This small molecule binds to this protein.
Small molecule (SMILES): C=C1C[C@]23C[C@@]1(O)CC[C@H]2[C@@]12C=C[C@H](O)[C@@](C)(C(=O)O1)[C@H]2[C@@H]3C(=O)O

Binding-site contacts:
Ligand atom C18 contacts residue TYR133 of chain 1.E at 3.4 Å (hydrophobic).
Ligand atom C2 contacts residue PHE26 of chain 1.E at 3.9 Å (hydrophobic).
Ligand atom C16 contacts residue ARG250 of chain 1.E at 3.5 Å.
Ligand atom C17 contacts residue ARG34 of chain 1.E at 3.5 Å.
Ligand atom O71 contacts residue SER197 of chain 1.E at 3.3 Å (h-bond).
Ligand atom C4 contacts residue TYR133 of chain 1.E at 4.0 Å (hydrophobic).
Ligand atom C14 contacts residue ARG250 of chain 1.E at 4.0 Å.
Ligand atom C17 contacts residue ASP249 of chain 1.E at 3.6 Å.
Ligand atom O71 contacts residue SER122 of chain 1.E at 2.8 Å (h-bond).
Ligand atom C1 contacts residue PHE26 of chain 1.E at 3.5 Å (hydrophobic).
Ligand atom O31 contacts residue TYR133 of chain 1.E at 2.7 Å (h-bond).
Ligand atom C11 contacts residue ILE23 of chain 1.E at 3.8 Å (hydrophobic).
Ligand atom C17 contacts residue TYR253 of chain 1.E at 3.6 Å (hydrophobic).
Ligand atom O91 contacts residue VAL325 of chain 1.E at 3.7 Å.
Ligand atom O92 contacts residue ILE23 of chain 1.E at 4.0 Å.
Ligand atom C15 contacts residue SER122 of chain 1.E at 4.0 Å.
Ligand atom C7 contacts residue SER197 of chain 1.E at 3.4 Å.
Ligand atom C2 contacts residue ILE132 of chain 1.E at 3.9 Å (hydrophobic).
Ligand atom O72 contacts residue SER197 of chain 1.E at 2.9 Å (h-bond).
Ligand atom C18 contacts residue TYR328 of chain 1.E at 3.7 Å (hydrophobic).
Ligand atom C18 contacts residue SER197 of chain 1.E at 3.9 Å.
Ligand atom O31 contacts residue ILE132 of chain 1.E at 3.5 Å.
Ligand atom O13 contacts residue ASP249 of chain 1.E at 3.1 Å (salt-bridge).
Ligand atom C17 contacts residue ARG250 of chain 1.E at 3.8 Å.
Ligand atom O71 contacts residue GLY121 of chain 1.E at 3.1 Å.
Ligand atom O91 contacts residue GLY326 of chain 1.E at 3.0 Å.
Ligand atom C3 contacts residue TYR133 of chain 1.E at 3.4 Å (hydrophobic).
Ligand atom C14 contacts residue VAL245 of chain 1.E at 3.9 Å (hydrophobic).
Ligand atom O92 contacts residue VAL325 of chain 1.E at 4.0 Å.
Ligand atom C7 contacts residue SER122 of chain 1.E at 3.3 Å.
Ligand atom O72 contacts residue ARG250 of chain 1.E at 3.7 Å.
Ligand atom C16 contacts residue ASP249 of chain 1.E at 4.0 Å.
Ligand atom O72 contacts residue SER122 of chain 1.E at 3.3 Å (h-bond).
Ligand atom C7 contacts residue GLY121 of chain 1.E at 4.0 Å.
Ligand atom C15 contacts residue ARG250 of chain 1.E at 3.6 Å.
Ligand atom O13 contacts residue PHE244 of chain 1.E at 3.8 Å.
Ligand atom C3 contacts residue ILE132 of chain 1.E at 3.8 Å (hydrophobic).
Ligand atom C18 contacts residue ASP196 of chain 1.E at 3.4 Å.
Ligand atom O13 contacts residue VAL245 of chain 1.E at 3.5 Å.
Ligand atom O31 contacts residue GLY121 of chain 1.E at 4.0 Å.

Sequence of chain 1.E:
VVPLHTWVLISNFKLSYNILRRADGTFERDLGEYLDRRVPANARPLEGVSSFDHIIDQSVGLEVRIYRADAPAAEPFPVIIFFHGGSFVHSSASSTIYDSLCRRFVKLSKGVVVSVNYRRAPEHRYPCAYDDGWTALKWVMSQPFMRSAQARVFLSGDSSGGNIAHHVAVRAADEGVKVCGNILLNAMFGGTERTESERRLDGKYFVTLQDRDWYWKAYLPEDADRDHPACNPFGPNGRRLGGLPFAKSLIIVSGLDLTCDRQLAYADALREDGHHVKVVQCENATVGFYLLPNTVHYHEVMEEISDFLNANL